Sequence of chain 1.B:
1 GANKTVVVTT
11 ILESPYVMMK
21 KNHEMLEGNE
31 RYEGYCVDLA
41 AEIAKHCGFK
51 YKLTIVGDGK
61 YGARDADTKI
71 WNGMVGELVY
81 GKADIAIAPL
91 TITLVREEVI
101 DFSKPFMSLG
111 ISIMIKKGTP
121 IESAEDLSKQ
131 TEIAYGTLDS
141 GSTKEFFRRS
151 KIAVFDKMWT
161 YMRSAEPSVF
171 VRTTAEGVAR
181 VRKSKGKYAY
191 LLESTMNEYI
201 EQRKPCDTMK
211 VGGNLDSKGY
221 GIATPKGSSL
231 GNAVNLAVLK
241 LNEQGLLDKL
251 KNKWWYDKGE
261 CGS

This protein binds this small molecule.
Small molecule (SMILES): N[C@H](C(=O)O)[C@@H]1CC[C@@H]1C(=O)O

Binding-site contacts:
Ligand atom N contacts residue GLU193 of chain 1.B at 2.8 Å (salt-bridge).
Ligand atom CB contacts residue GLU193 of chain 1.B at 3.9 Å.
Ligand atom O contacts residue ARG96 of chain 1.B at 2.8 Å (salt-bridge).
Ligand atom C contacts residue SER142 of chain 1.B at 3.4 Å.
Ligand atom N contacts residue TYR220 of chain 1.B at 3.6 Å.
Ligand atom O contacts residue LEU90 of chain 1.B at 3.7 Å.
Ligand atom OXT contacts residue TYR61 of chain 1.B at 3.5 Å.
Ligand atom N contacts residue SER142 of chain 1.B at 4.0 Å.
Ligand atom CD contacts residue SER142 of chain 1.B at 4.0 Å.
Ligand atom CA contacts residue GLU193 of chain 1.B at 3.5 Å.
Ligand atom C7 contacts residue TYR61 of chain 1.B at 3.7 Å (hydrophobic).
Ligand atom CA contacts residue THR91 of chain 1.B at 3.5 Å.
Ligand atom O contacts residue PRO89 of chain 1.B at 3.8 Å.
Ligand atom OE2 contacts residue THR143 of chain 1.B at 2.6 Å (h-bond).
Ligand atom C6 contacts residue MET196 of chain 1.B at 3.7 Å (hydrophobic).
Ligand atom C contacts residue THR91 of chain 1.B at 3.8 Å.
Ligand atom N contacts residue PRO89 of chain 1.B at 2.9 Å (h-bond).
Ligand atom CG contacts residue LEU138 of chain 1.B at 3.5 Å (hydrophobic).
Ligand atom C7 contacts residue LEU138 of chain 1.B at 3.5 Å (hydrophobic).
Ligand atom CB contacts residue TYR61 of chain 1.B at 3.6 Å (hydrophobic).
Ligand atom C contacts residue TYR61 of chain 1.B at 3.8 Å (hydrophobic).
Ligand atom N contacts residue THR91 of chain 1.B at 2.8 Å (h-bond).
Ligand atom OXT contacts residue ARG96 of chain 1.B at 2.9 Å (salt-bridge).
Ligand atom CA contacts residue SER142 of chain 1.B at 3.4 Å.
Ligand atom CD contacts residue THR143 of chain 1.B at 3.4 Å.
Ligand atom O contacts residue TYR61 of chain 1.B at 3.7 Å.
Ligand atom OE1 contacts residue GLY141 of chain 1.B at 3.3 Å.
Ligand atom OE1 contacts residue SER142 of chain 1.B at 3.0 Å (h-bond).
Ligand atom CG contacts residue TYR61 of chain 1.B at 3.9 Å (hydrophobic).
Ligand atom C6 contacts residue TYR61 of chain 1.B at 3.7 Å (hydrophobic).
Ligand atom OE2 contacts residue GLU193 of chain 1.B at 3.6 Å.
Ligand atom OXT contacts residue GLY141 of chain 1.B at 3.5 Å.
Ligand atom O contacts residue SER142 of chain 1.B at 4.0 Å.
Ligand atom CD contacts residue LEU138 of chain 1.B at 4.1 Å (hydrophobic).
Ligand atom CA contacts residue PRO89 of chain 1.B at 4.0 Å (hydrophobic).
Ligand atom C6 contacts residue GLU193 of chain 1.B at 3.2 Å.
Ligand atom C contacts residue ARG96 of chain 1.B at 3.5 Å.
Ligand atom OE1 contacts residue THR143 of chain 1.B at 2.8 Å (h-bond).
Ligand atom OXT contacts residue SER142 of chain 1.B at 2.9 Å (h-bond).
Ligand atom O contacts residue THR91 of chain 1.B at 2.9 Å (h-bond).